Binding-site contacts:
Ligand atom N2 contacts residue ASN74 of chain 1.B at 2.9 Å (h-bond).
Ligand atom C2 contacts residue ASN97 of chain 1.B at 4.0 Å.
Ligand atom C5 contacts residue SER76 of chain 1.B at 4.0 Å.
Ligand atom O7 contacts residue TYR109 of chain 1.B at 3.7 Å.
Ligand atom O5 contacts residue SER76 of chain 1.B at 3.9 Å.
Ligand atom C4 contacts residue ASN74 of chain 1.B at 4.3 Å.
Ligand atom C1 contacts residue SER76 of chain 1.B at 4.1 Å.
Ligand atom C1 contacts residue ASN74 of chain 1.B at 1.6 Å.
Ligand atom C2 contacts residue ASN74 of chain 1.B at 2.5 Å.
Ligand atom O7 contacts residue PHE100 of chain 1.B at 4.2 Å.
Ligand atom N2 contacts residue ASN97 of chain 1.B at 4.4 Å.
Ligand atom C7 contacts residue PHE100 of chain 1.B at 4.3 Å (hydrophobic).
Ligand atom O7 contacts residue ASN74 of chain 1.B at 4.2 Å.
Ligand atom C7 contacts residue ASN97 of chain 1.B at 4.2 Å.
Ligand atom C8 contacts residue PHE100 of chain 1.B at 3.7 Å (hydrophobic).
Ligand atom C5 contacts residue ASN74 of chain 1.B at 3.8 Å.
Ligand atom O5 contacts residue SER77 of chain 1.B at 4.0 Å.
Ligand atom O7 contacts residue ARG148 of chain 1.B at 3.9 Å.
Ligand atom O6 contacts residue SER77 of chain 1.B at 4.0 Å.
Ligand atom C7 contacts residue ASN74 of chain 1.B at 3.5 Å.
Ligand atom O5 contacts residue ASN97 of chain 1.B at 4.2 Å.
Ligand atom C8 contacts residue ARG148 of chain 1.B at 3.0 Å.
Ligand atom C7 contacts residue ARG148 of chain 1.B at 4.1 Å.
Ligand atom C8 contacts residue ASN97 of chain 1.B at 3.0 Å.
Ligand atom O5 contacts residue ASN74 of chain 1.B at 2.6 Å (h-bond).
Ligand atom C3 contacts residue ASN74 of chain 1.B at 3.9 Å.
Ligand atom C8 contacts residue ASN74 of chain 1.B at 4.0 Å.
Ligand atom O6 contacts residue SER76 of chain 1.B at 3.9 Å.
Ligand atom C1 contacts residue ASN97 of chain 1.B at 3.9 Å.
Ligand atom C6 contacts residue SER76 of chain 1.B at 4.0 Å.

Sequence of chain 1.B:
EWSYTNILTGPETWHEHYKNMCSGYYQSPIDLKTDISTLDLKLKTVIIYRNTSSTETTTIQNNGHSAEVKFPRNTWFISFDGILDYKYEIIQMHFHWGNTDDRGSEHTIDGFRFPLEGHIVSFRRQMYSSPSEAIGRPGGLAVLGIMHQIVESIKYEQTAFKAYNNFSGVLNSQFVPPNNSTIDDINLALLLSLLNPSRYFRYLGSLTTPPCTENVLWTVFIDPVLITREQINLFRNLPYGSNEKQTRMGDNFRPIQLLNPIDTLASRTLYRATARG

A protein and the small-molecule ligand that binds it are described below.
Small molecule (SMILES): CC(=O)N[C@@H]1[C@@H](O)[C@H](O)[C@@H](CO)O[C@H]1O